A small-molecule ligand and the protein it binds are described below.
Small molecule (SMILES): O=CN(O)CCNC(=O)c1cccc(Cl)c1Cl

Binding-site contacts:
Ligand atom C10 contacts residue GLY72 of chain 1.A at 3.2 Å.
Ligand atom C7 contacts residue HIS173 of chain 1.A at 3.7 Å.
Ligand atom N12 contacts residue GLY72 of chain 1.A at 3.3 Å (h-bond).
Ligand atom N12 contacts residue NI1 of chain 1.B at 2.9 Å (h-bond).
Ligand atom C4 contacts residue GLY129 of chain 1.A at 3.5 Å.
Ligand atom CL16 contacts residue GLU128 of chain 1.A at 3.6 Å.
Ligand atom O13 contacts residue GLN77 of chain 1.A at 3.0 Å (h-bond).
Ligand atom C7 contacts residue GLY72 of chain 1.A at 2.9 Å.
Ligand atom C9 contacts residue GLY129 of chain 1.A at 3.9 Å.
Ligand atom O13 contacts residue HIS173 of chain 1.A at 3.2 Å (h-bond).
Ligand atom C9 contacts residue LEU131 of chain 1.A at 3.5 Å (hydrophobic).
Ligand atom CL16 contacts residue HIS173 of chain 1.A at 3.6 Å.
Ligand atom C7 contacts residue GLN77 of chain 1.A at 3.5 Å.
Ligand atom O15 contacts residue GLN77 of chain 1.A at 3.0 Å (h-bond).
Ligand atom C3 contacts residue LEU124 of chain 1.A at 3.6 Å (hydrophobic).
Ligand atom O13 contacts residue GLY72 of chain 1.A at 3.8 Å.
Ligand atom C8 contacts residue GLY129 of chain 1.A at 3.7 Å.
Ligand atom C10 contacts residue LEU131 of chain 1.A at 3.5 Å (hydrophobic).
Ligand atom C7 contacts residue GLU174 of chain 1.A at 2.9 Å.
Ligand atom O13 contacts residue HIS177 of chain 1.A at 3.1 Å (h-bond).
Ligand atom C1 contacts residue GLY129 of chain 1.A at 3.9 Å.
Ligand atom O15 contacts residue CYS130 of chain 1.A at 3.3 Å (h-bond).
Ligand atom O13 contacts residue NI1 of chain 1.B at 2.2 Å (h-bond).
Ligand atom CL17 contacts residue GLU174 of chain 1.A at 3.2 Å.
Ligand atom C6 contacts residue VAL71 of chain 1.A at 3.9 Å (hydrophobic).
Ligand atom C3 contacts residue GLU128 of chain 1.A at 3.8 Å.
Ligand atom C2 contacts residue GLY129 of chain 1.A at 3.6 Å.
Ligand atom C7 contacts residue NI1 of chain 1.B at 2.8 Å.
Ligand atom CL16 contacts residue VAL170 of chain 1.A at 3.7 Å.
Ligand atom O13 contacts residue GLU174 of chain 1.A at 2.7 Å (salt-bridge).
Ligand atom N11 contacts residue GLY129 of chain 1.A at 2.9 Å (h-bond).
Ligand atom N12 contacts residue GLN77 of chain 1.A at 3.8 Å.
Ligand atom O15 contacts residue NI1 of chain 1.B at 2.3 Å (h-bond).
Ligand atom CL17 contacts residue HIS173 of chain 1.A at 3.5 Å.
Ligand atom O14 contacts residue GLY70 of chain 1.A at 3.4 Å.
Ligand atom O15 contacts residue LEU131 of chain 1.A at 2.8 Å (h-bond).
Ligand atom C9 contacts residue CYS130 of chain 1.A at 3.8 Å (hydrophobic).
Ligand atom CL16 contacts residue ILE169 of chain 1.A at 3.6 Å.
Ligand atom N12 contacts residue LEU131 of chain 1.A at 3.9 Å.
Ligand atom O14 contacts residue VAL71 of chain 1.A at 2.9 Å (h-bond).

Sequence of chain 1.A:
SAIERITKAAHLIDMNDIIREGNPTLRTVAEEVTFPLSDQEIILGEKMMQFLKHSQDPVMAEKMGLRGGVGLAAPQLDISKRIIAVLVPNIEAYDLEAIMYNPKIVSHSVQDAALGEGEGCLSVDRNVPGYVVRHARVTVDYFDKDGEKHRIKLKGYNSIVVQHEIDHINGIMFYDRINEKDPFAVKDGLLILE